Binding-site contacts:
Ligand atom C12 contacts residue ILE4 of chain 1.B at 3.8 Å (hydrophobic).
Ligand atom O3 contacts residue ARG61 of chain 1.A at 3.0 Å (salt-bridge).
Ligand atom O3 contacts residue TYR135 of chain 1.A at 4.0 Å.
Ligand atom C1 contacts residue ASN8 of chain 1.B at 3.4 Å.
Ligand atom N1 contacts residue ARG12 of chain 1.B at 3.7 Å.
Ligand atom C8 contacts residue ARG61 of chain 1.A at 3.2 Å.
Ligand atom C3 contacts residue ARG61 of chain 1.A at 3.7 Å.
Ligand atom P1 contacts residue ARG134 of chain 1.A at 3.7 Å.
Ligand atom O1 contacts residue ASN8 of chain 1.B at 3.3 Å.
Ligand atom F3 contacts residue ASN180 of chain 1.A at 3.7 Å.
Ligand atom P1 contacts residue ARG61 of chain 1.A at 3.8 Å.
Ligand atom C11 contacts residue LEU227 of chain 1.A at 4.0 Å (hydrophobic).
Ligand atom O3 contacts residue ARG12 of chain 1.B at 2.8 Å (salt-bridge).
Ligand atom P1 contacts residue ARG12 of chain 1.B at 3.8 Å.
Ligand atom C14 contacts residue ILE224 of chain 1.A at 3.9 Å (hydrophobic).
Ligand atom C2 contacts residue TRP11 of chain 1.B at 3.4 Å (hydrophobic).
Ligand atom C2 contacts residue ASN8 of chain 1.B at 3.9 Å.
Ligand atom C7 contacts residue TYR135 of chain 1.A at 3.5 Å (hydrophobic).
Ligand atom C12 contacts residue LEU227 of chain 1.A at 3.8 Å (hydrophobic).
Ligand atom O2 contacts residue ARG12 of chain 1.B at 3.4 Å (salt-bridge).
Ligand atom F3 contacts residue LEU179 of chain 1.A at 3.8 Å.
Ligand atom C13 contacts residue LEU227 of chain 1.A at 3.7 Å (hydrophobic).
Ligand atom C7 contacts residue LYS54 of chain 1.A at 3.9 Å.
Ligand atom C4 contacts residue TRP11 of chain 1.B at 4.0 Å (hydrophobic).
Ligand atom C6 contacts residue ARG61 of chain 1.A at 3.6 Å.
Ligand atom C7 contacts residue ARG61 of chain 1.A at 3.1 Å.
Ligand atom C16 contacts residue LEU227 of chain 1.A at 4.0 Å (hydrophobic).
Ligand atom C15 contacts residue LEU227 of chain 1.A at 3.9 Å (hydrophobic).
Ligand atom N1 contacts residue ASN8 of chain 1.B at 3.3 Å (h-bond).
Ligand atom O3 contacts residue ARG134 of chain 1.A at 2.8 Å (salt-bridge).
Ligand atom P1 contacts residue TYR135 of chain 1.A at 3.8 Å.
Ligand atom C2 contacts residue ARG12 of chain 1.B at 3.6 Å.
Ligand atom O2 contacts residue TRP11 of chain 1.B at 3.9 Å.
Ligand atom O4 contacts residue ARG134 of chain 1.A at 2.9 Å (salt-bridge).
Ligand atom O5 contacts residue ARG12 of chain 1.B at 2.9 Å (salt-bridge).
Ligand atom F2 contacts residue LYS54 of chain 1.A at 2.9 Å.
Ligand atom C14 contacts residue LEU227 of chain 1.A at 3.7 Å (hydrophobic).
Ligand atom C9 contacts residue ASN8 of chain 1.B at 3.5 Å.
Ligand atom O4 contacts residue TYR135 of chain 1.A at 2.7 Å (h-bond).
Ligand atom C6 contacts residue LYS54 of chain 1.A at 3.7 Å.

Sequence of chain 1.A:
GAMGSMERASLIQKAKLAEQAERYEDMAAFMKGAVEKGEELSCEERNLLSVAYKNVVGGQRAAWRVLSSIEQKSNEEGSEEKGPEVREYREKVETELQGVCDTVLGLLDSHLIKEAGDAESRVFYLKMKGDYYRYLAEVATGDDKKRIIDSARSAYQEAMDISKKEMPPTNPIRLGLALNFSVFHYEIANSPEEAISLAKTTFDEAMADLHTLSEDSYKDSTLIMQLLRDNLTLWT

This protein binds this small molecule.
Small molecule (SMILES): O=C(COc1ccccc1P(=O)(O)O)NCC(F)(F)c1ccccc1F

Sequence of chain 1.B:
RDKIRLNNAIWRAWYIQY